This protein binds this small molecule.
Small molecule (SMILES): CCCCCCCCCCO[C@@H]1O[C@H](CO)[C@@H](O[C@H]2O[C@H](CO)[C@@H](O)[C@H](O)[C@H]2O)[C@H](O)[C@H]1O

Sequence of chain 1.V:
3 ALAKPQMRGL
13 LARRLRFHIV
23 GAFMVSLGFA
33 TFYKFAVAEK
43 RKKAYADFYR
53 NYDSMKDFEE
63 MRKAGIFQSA

Binding-site contacts:
Ligand atom C6 contacts residue HIS52 of chain 1.O at 4.0 Å.
Ligand atom C43 contacts residue PHE321 of chain 1.N at 4.1 Å (hydrophobic).
Ligand atom C4 contacts residue HIS52 of chain 1.O at 4.1 Å.
Ligand atom C40 contacts residue ILE41 of chain 1.O at 3.6 Å (hydrophobic).
Ligand atom C1 contacts residue MET56 of chain 1.O at 4.2 Å (hydrophobic).
Ligand atom C37 contacts residue MET45 of chain 1.O at 4.2 Å (hydrophobic).
Ligand atom C31 contacts residue LEU17 of chain 1.V at 3.7 Å (hydrophobic).
Ligand atom C19 contacts residue MET56 of chain 1.O at 3.9 Å (hydrophobic).
Ligand atom C25 contacts residue LEU17 of chain 1.V at 4.0 Å (hydrophobic).
Ligand atom O49 contacts residue THR55 of chain 1.O at 4.1 Å.
Ligand atom C40 contacts residue LEU324 of chain 1.N at 4.0 Å (hydrophobic).
Ligand atom O61 contacts residue ALA14 of chain 1.V at 3.8 Å.
Ligand atom C28 contacts residue ALA325 of chain 1.N at 4.0 Å (hydrophobic).
Ligand atom O49 contacts residue MET56 of chain 1.O at 3.7 Å.
Ligand atom C1 contacts residue HIS52 of chain 1.O at 4.3 Å.
Ligand atom O16 contacts residue MET56 of chain 1.O at 3.5 Å.
Ligand atom C25 contacts residue HIS328 of chain 1.N at 3.9 Å.
Ligand atom C22 contacts residue PHE268 of chain 1.N at 4.0 Å (hydrophobic).
Ligand atom O5 contacts residue HIS52 of chain 1.O at 3.3 Å.
Ligand atom C18 contacts residue MET56 of chain 1.O at 4.0 Å (hydrophobic).
Ligand atom O49 contacts residue ASP57 of chain 1.O at 2.8 Å (salt-bridge).
Ligand atom C22 contacts residue MET56 of chain 1.O at 4.3 Å (hydrophobic).
Ligand atom C43 contacts residue LEU324 of chain 1.N at 4.2 Å (hydrophobic).
Ligand atom C43 contacts residue ILE41 of chain 1.O at 4.3 Å (hydrophobic).
Ligand atom C40 contacts residue MET45 of chain 1.O at 4.2 Å (hydrophobic).
Ligand atom C34 contacts residue ALA325 of chain 1.N at 3.9 Å (hydrophobic).
Ligand atom C3 contacts residue HIS52 of chain 1.O at 4.3 Å.
Ligand atom O16 contacts residue ASP57 of chain 1.O at 3.8 Å.
Ligand atom C28 contacts residue LEU17 of chain 1.V at 4.3 Å (hydrophobic).
Ligand atom C1 contacts residue ASP57 of chain 1.O at 4.0 Å.
Ligand atom C28 contacts residue HIS328 of chain 1.N at 4.0 Å.
Ligand atom C43 contacts residue TRP65 of chain 1.O at 4.0 Å (hydrophobic).
Ligand atom C1 contacts residue THR55 of chain 1.O at 4.3 Å.
Ligand atom O16 contacts residue HIS52 of chain 1.O at 4.0 Å.
Ligand atom C37 contacts residue LEU17 of chain 1.V at 3.9 Å (hydrophobic).
Ligand atom C40 contacts residue ALA325 of chain 1.N at 4.4 Å (hydrophobic).
Ligand atom O61 contacts residue ASP40 of chain 1.R at 3.8 Å.
Ligand atom C18 contacts residue ASP57 of chain 1.O at 3.9 Å.
Ligand atom O61 contacts residue HIS52 of chain 1.O at 4.2 Å.
Ligand atom C57 contacts residue HIS52 of chain 1.O at 4.1 Å.

Sequence of chain 1.O:
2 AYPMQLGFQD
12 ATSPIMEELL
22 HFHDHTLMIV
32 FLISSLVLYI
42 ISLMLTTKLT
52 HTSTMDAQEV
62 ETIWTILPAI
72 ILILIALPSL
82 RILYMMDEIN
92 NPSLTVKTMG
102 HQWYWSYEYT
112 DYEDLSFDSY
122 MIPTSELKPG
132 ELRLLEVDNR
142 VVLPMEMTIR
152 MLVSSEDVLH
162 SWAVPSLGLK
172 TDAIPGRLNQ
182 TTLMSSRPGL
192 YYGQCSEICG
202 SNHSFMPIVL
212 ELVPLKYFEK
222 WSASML

Sequence of chain 1.R:
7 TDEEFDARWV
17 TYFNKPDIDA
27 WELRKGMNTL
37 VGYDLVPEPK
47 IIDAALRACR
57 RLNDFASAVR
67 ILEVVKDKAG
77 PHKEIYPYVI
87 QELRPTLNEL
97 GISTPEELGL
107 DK

Sequence of chain 1.N:
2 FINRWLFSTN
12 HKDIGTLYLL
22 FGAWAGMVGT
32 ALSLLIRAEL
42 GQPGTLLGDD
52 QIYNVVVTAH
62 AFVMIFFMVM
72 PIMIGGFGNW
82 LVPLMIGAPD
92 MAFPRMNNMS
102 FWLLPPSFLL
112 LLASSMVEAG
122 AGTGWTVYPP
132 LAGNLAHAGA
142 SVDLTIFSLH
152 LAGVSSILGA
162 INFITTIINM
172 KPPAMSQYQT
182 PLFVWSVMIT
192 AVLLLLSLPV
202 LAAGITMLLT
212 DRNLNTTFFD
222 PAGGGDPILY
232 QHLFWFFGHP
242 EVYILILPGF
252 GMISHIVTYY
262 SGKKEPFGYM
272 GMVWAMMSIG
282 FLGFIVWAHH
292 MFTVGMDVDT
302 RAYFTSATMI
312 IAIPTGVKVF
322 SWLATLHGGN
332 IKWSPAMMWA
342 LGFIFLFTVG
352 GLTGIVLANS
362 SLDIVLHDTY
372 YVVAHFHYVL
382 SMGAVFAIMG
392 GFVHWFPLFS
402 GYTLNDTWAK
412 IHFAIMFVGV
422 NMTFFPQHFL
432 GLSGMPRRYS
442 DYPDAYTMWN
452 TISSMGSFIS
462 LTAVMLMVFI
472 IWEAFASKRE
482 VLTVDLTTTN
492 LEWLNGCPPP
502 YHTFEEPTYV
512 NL